Binding-site contacts:
Ligand atom O5 contacts residue GLU259 of chain 1.A at 4.4 Å.
Ligand atom N2 contacts residue ASN256 of chain 1.A at 3.0 Å (h-bond).
Ligand atom C4 contacts residue ASN256 of chain 1.A at 4.2 Å.
Ligand atom C2 contacts residue ASN256 of chain 1.A at 2.5 Å.
Ligand atom C7 contacts residue ASN256 of chain 1.A at 3.1 Å.
Ligand atom O5 contacts residue ASN256 of chain 1.A at 2.3 Å (h-bond).
Ligand atom O6 contacts residue GLU259 of chain 1.A at 4.3 Å.
Ligand atom C3 contacts residue ASN256 of chain 1.A at 3.8 Å.
Ligand atom C8 contacts residue ASN256 of chain 1.A at 4.3 Å.
Ligand atom C1 contacts residue ASN256 of chain 1.A at 1.4 Å.
Ligand atom O7 contacts residue ASN256 of chain 1.A at 2.9 Å (h-bond).
Ligand atom C5 contacts residue ASN256 of chain 1.A at 3.6 Å.

This small molecule binds to this protein.
Small molecule (SMILES): CC(=O)N[C@@H]1[C@@H](O)[C@H](O)[C@@H](CO)O[C@H]1O

Sequence of chain 1.A:
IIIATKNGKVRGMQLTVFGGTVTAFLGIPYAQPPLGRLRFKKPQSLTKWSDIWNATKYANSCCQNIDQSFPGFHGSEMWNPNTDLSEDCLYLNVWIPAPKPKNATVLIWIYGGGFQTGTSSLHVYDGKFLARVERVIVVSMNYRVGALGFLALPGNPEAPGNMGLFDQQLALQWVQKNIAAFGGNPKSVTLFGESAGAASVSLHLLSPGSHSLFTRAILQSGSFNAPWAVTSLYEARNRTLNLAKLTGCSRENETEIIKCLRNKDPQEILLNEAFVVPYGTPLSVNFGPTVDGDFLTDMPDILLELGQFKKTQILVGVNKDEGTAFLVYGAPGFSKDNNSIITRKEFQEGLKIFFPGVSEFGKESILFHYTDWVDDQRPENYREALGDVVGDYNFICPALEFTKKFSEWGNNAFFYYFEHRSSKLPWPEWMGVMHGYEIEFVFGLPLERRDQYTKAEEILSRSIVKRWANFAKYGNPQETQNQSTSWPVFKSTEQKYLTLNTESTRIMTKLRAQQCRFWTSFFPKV